This small molecule binds to this protein.
Small molecule (SMILES): CC(=O)N[C@@H]1[C@@H](O)[C@H](O)[C@@H](CO)O[C@H]1O

Binding-site contacts:
Ligand atom N2 contacts residue ARG8 of chain 2.B at 4.1 Å.
Ligand atom N2 contacts residue PRO7 of chain 2.B at 2.8 Å (h-bond).
Ligand atom O6 contacts residue TYR6 of chain 2.B at 3.9 Å.
Ligand atom C4 contacts residue ASN208 of chain 2.B at 4.2 Å.
Ligand atom C8 contacts residue PRO7 of chain 2.B at 3.5 Å (hydrophobic).
Ligand atom C8 contacts residue ARG8 of chain 2.B at 3.8 Å.
Ligand atom C8 contacts residue ASN208 of chain 2.B at 4.5 Å.
Ligand atom C7 contacts residue PRO7 of chain 2.B at 3.5 Å (hydrophobic).
Ligand atom O7 contacts residue ASN208 of chain 2.B at 3.3 Å (h-bond).
Ligand atom N2 contacts residue ASN208 of chain 2.B at 2.9 Å (h-bond).
Ligand atom C2 contacts residue PRO7 of chain 2.B at 3.7 Å (hydrophobic).
Ligand atom C5 contacts residue ASN208 of chain 2.B at 3.7 Å.
Ligand atom C1 contacts residue PRO7 of chain 2.B at 3.7 Å (hydrophobic).
Ligand atom O5 contacts residue ASN208 of chain 2.B at 2.3 Å (h-bond).
Ligand atom C8 contacts residue LEU9 of chain 2.B at 4.0 Å (hydrophobic).
Ligand atom O5 contacts residue TYR6 of chain 2.B at 4.0 Å.
Ligand atom C8 contacts residue ARG280 of chain 2.B at 4.3 Å.
Ligand atom C2 contacts residue ASN208 of chain 2.B at 2.4 Å.
Ligand atom C3 contacts residue PRO7 of chain 2.B at 4.0 Å (hydrophobic).
Ligand atom C1 contacts residue ASN208 of chain 2.B at 1.5 Å.
Ligand atom C7 contacts residue ASN208 of chain 2.B at 3.3 Å.
Ligand atom C3 contacts residue ASN208 of chain 2.B at 3.8 Å.
Ligand atom C1 contacts residue TYR6 of chain 2.B at 4.1 Å (hydrophobic).
Ligand atom C5 contacts residue TYR6 of chain 2.B at 4.2 Å (hydrophobic).

Sequence of chain 2.B:
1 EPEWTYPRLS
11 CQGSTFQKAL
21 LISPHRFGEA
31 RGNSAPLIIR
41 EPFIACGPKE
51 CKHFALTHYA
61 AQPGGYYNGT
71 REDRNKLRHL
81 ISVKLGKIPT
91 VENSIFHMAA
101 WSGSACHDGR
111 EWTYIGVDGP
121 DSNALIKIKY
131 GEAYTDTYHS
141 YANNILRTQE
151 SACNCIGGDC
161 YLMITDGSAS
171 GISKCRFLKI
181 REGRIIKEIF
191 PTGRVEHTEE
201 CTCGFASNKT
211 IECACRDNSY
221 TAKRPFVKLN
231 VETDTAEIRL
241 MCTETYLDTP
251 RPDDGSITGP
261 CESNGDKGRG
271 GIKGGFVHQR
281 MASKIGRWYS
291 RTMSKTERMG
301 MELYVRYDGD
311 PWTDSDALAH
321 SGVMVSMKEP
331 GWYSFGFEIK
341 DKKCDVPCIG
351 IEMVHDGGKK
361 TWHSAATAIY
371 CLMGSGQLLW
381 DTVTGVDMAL